Binding-site contacts:
Ligand atom C3 contacts residue ASN104 of chain 1.B at 3.8 Å.
Ligand atom O7 contacts residue THR100 of chain 1.B at 4.0 Å.
Ligand atom C7 contacts residue SER103 of chain 1.B at 3.3 Å.
Ligand atom C6 contacts residue ASN104 of chain 1.B at 4.4 Å.
Ligand atom C7 contacts residue ASN104 of chain 1.B at 4.0 Å.
Ligand atom O5 contacts residue ASN104 of chain 1.B at 2.1 Å (h-bond).
Ligand atom N2 contacts residue ASN104 of chain 1.B at 3.2 Å (h-bond).
Ligand atom C2 contacts residue ASN104 of chain 1.B at 2.5 Å.
Ligand atom O7 contacts residue ASN104 of chain 1.B at 4.5 Å.
Ligand atom N2 contacts residue SER103 of chain 1.B at 3.8 Å.
Ligand atom C8 contacts residue SER103 of chain 1.B at 3.3 Å.
Ligand atom C8 contacts residue GLN125 of chain 1.B at 4.4 Å.
Ligand atom C8 contacts residue ASN104 of chain 1.B at 4.3 Å.
Ligand atom C5 contacts residue ASN104 of chain 1.B at 3.5 Å.
Ligand atom C4 contacts residue ASN104 of chain 1.B at 4.1 Å.
Ligand atom O7 contacts residue SER103 of chain 1.B at 3.5 Å (h-bond).
Ligand atom C1 contacts residue ASN104 of chain 1.B at 1.4 Å.

A small-molecule ligand and the protein it binds are described below.
Small molecule (SMILES): CC(=O)N[C@@H]1[C@@H](O)[C@H](O)[C@@H](CO)O[C@H]1O

Sequence of chain 1.B:
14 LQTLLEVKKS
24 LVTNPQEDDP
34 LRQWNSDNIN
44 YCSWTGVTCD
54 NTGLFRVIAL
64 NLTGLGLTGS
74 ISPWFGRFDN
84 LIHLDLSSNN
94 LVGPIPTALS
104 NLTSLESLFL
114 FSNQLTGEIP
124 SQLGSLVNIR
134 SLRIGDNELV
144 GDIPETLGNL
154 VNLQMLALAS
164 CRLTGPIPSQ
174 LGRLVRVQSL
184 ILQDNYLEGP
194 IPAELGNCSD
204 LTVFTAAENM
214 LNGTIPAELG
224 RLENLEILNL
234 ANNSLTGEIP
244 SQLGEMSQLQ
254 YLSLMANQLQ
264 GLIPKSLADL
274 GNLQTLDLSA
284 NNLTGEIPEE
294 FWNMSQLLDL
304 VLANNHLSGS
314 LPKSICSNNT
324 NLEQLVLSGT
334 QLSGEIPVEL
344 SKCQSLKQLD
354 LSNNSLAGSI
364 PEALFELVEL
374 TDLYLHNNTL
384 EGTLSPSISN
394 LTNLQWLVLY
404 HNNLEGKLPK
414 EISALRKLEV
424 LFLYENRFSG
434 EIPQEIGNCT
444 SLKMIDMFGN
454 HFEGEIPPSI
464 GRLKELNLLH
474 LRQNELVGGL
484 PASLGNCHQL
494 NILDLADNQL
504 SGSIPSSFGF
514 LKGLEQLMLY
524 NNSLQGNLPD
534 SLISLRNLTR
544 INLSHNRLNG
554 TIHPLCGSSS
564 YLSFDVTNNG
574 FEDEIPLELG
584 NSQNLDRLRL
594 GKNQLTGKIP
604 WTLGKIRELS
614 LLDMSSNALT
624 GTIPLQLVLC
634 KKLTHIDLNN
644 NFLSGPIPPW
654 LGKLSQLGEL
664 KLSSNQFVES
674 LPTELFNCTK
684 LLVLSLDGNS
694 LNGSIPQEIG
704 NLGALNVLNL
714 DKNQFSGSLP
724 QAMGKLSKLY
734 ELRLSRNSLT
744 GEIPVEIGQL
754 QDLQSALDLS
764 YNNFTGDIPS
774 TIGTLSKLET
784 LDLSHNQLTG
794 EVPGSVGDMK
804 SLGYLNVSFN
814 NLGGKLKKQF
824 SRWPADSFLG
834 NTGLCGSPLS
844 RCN